Sequence of chain 1.L:
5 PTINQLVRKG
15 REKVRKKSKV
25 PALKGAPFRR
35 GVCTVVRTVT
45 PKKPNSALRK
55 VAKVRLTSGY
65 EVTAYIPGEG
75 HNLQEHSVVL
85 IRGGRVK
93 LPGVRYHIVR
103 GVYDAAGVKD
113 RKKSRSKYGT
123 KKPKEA

Binding-site contacts:
Ligand atom N31 contacts residue LYS47 of chain 1.L at 3.8 Å.
Ligand atom C31 contacts residue LYS47 of chain 1.L at 4.2 Å.
Ligand atom O42 contacts residue LYS47 of chain 1.L at 3.9 Å.
Ligand atom C41 contacts residue LYS47 of chain 1.L at 3.8 Å.
Ligand atom O51 contacts residue LYS46 of chain 1.L at 3.2 Å.
Ligand atom O63 contacts residue LYS47 of chain 1.L at 2.8 Å (salt-bridge).
Ligand atom CH2 contacts residue 0TD92 of chain 1.L at 4.0 Å.
Ligand atom O41 contacts residue LYS47 of chain 1.L at 4.4 Å.
Ligand atom C61 contacts residue LYS46 of chain 1.L at 3.7 Å.
Ligand atom C53 contacts residue LYS47 of chain 1.L at 4.3 Å.
Ligand atom C12 contacts residue LYS47 of chain 1.L at 3.8 Å.
Ligand atom CH2 contacts residue PRO48 of chain 1.L at 3.6 Å (hydrophobic).
Ligand atom O51 contacts residue LYS47 of chain 1.L at 3.8 Å.
Ligand atom C51 contacts residue LYS46 of chain 1.L at 3.8 Å.
Ligand atom C63 contacts residue LYS47 of chain 1.L at 3.9 Å.
Ligand atom O61 contacts residue LYS46 of chain 1.L at 2.8 Å.

The protein below binds the small molecule below.
Small molecule (SMILES): [H]/N=C(/N)N[C@H]1[C@H](O)[C@@H](O)[C@H](O[C@@H]2O[C@@H](C)[C@](O)(C=O)[C@H]2O[C@@H]2O[C@@H](CO)[C@H](O)[C@@H](O)[C@@H]2NC)[C@@H](N/C(N)=N\[H])[C@@H]1O